Sequence of chain 1.B:
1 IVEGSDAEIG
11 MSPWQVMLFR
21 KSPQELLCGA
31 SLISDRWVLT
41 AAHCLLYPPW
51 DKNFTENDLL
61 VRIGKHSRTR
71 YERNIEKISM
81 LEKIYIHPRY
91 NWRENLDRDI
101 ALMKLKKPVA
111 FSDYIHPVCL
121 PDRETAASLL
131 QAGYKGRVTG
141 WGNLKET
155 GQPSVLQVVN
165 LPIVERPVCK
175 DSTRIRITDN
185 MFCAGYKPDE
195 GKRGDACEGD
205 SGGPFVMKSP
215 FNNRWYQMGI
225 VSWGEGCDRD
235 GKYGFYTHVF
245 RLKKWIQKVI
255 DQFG

Binding-site contacts:
Ligand atom O5 contacts residue ASN53 of chain 1.B at 2.3 Å (h-bond).
Ligand atom N2 contacts residue ASN53 of chain 1.B at 2.8 Å (h-bond).
Ligand atom C7 contacts residue LEU46 of chain 1.B at 4.0 Å (hydrophobic).
Ligand atom C7 contacts residue ASN53 of chain 1.B at 3.6 Å.
Ligand atom O7 contacts residue ASN53 of chain 1.B at 4.5 Å.
Ligand atom O7 contacts residue PRO48 of chain 1.B at 4.4 Å.
Ligand atom C4 contacts residue ASN53 of chain 1.B at 4.1 Å.
Ligand atom C1 contacts residue ASN53 of chain 1.B at 1.4 Å.
Ligand atom C3 contacts residue ASN53 of chain 1.B at 3.7 Å.
Ligand atom C8 contacts residue ASN53 of chain 1.B at 4.1 Å.
Ligand atom O7 contacts residue LEU46 of chain 1.B at 4.0 Å.
Ligand atom C8 contacts residue LEU46 of chain 1.B at 4.0 Å (hydrophobic).
Ligand atom C2 contacts residue ASN53 of chain 1.B at 2.4 Å.
Ligand atom C5 contacts residue ASN53 of chain 1.B at 3.7 Å.

This protein binds this small molecule.
Small molecule (SMILES): CC(=O)N[C@@H]1[C@@H](O)[C@H](O)[C@@H](CO)O[C@H]1O